Sequence of chain 1.B:
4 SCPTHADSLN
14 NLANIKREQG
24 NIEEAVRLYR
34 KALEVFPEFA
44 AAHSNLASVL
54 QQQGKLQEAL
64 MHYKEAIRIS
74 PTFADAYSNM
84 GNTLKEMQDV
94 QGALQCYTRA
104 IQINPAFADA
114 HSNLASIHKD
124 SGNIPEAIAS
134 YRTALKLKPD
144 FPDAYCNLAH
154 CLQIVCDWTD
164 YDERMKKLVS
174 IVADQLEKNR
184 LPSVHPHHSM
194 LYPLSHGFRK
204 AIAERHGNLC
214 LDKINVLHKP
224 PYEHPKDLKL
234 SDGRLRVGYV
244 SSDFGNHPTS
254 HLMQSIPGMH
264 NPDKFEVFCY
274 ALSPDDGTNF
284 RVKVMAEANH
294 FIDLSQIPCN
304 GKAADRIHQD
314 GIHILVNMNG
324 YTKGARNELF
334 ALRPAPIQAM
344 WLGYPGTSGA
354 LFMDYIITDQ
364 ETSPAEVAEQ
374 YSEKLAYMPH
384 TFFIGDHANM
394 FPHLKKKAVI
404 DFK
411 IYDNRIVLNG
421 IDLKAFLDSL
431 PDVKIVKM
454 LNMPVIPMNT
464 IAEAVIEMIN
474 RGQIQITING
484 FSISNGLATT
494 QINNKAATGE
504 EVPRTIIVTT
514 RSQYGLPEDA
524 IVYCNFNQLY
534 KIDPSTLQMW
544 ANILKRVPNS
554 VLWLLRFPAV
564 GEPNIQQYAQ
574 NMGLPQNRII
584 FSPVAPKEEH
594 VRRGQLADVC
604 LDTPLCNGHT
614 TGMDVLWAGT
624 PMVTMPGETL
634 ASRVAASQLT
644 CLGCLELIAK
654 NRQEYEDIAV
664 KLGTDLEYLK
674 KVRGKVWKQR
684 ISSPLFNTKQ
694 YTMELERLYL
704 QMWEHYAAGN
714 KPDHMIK

This protein binds this small molecule.
Small molecule (SMILES): CC(=O)N[C@@H]1[C@@H](O)[C@H](O)[C@@H](CO)S[C@@H]1OP(=O)(O)OP(=O)(O)OC[C@H]1O[C@@H](n2ccc(=O)[nH]c2=O)[C@H](O)[C@@H]1O

Sequence of chain 1.F:
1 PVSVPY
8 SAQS

Binding-site contacts:
Ligand atom PB contacts residue LYS534 of chain 1.B at 3.5 Å.
Ligand atom N3 contacts residue HIS593 of chain 1.B at 3.3 Å.
Ligand atom N1 contacts residue HIS593 of chain 1.B at 3.5 Å.
Ligand atom O4 contacts residue ARG596 of chain 1.B at 3.4 Å (salt-bridge).
Ligand atom O4' contacts residue LEU345 of chain 1.B at 2.6 Å (h-bond).
Ligand atom O3B contacts residue LYS590 of chain 1.B at 3.1 Å (salt-bridge).
Ligand atom C5' contacts residue THR613 of chain 1.B at 3.5 Å.
Ligand atom O2' contacts residue HIS593 of chain 1.B at 3.4 Å.
Ligand atom O7' contacts residue DNP7 of chain 1.F at 2.9 Å (h-bond).
Ligand atom C4 contacts residue ALA588 of chain 1.B at 3.5 Å (hydrophobic).
Ligand atom C1' contacts residue DNP7 of chain 1.F at 3.3 Å.
Ligand atom O4' contacts residue GLY346 of chain 1.B at 3.5 Å (h-bond).
Ligand atom O4 contacts residue ALA588 of chain 1.B at 2.9 Å (h-bond).
Ligand atom C2 contacts residue ALA588 of chain 1.B at 3.5 Å (hydrophobic).
Ligand atom O1' contacts residue THR613 of chain 1.B at 3.5 Å (h-bond).
Ligand atom N2' contacts residue HIS612 of chain 1.B at 3.1 Å (h-bond).
Ligand atom O3' contacts residue PRO348 of chain 1.B at 3.2 Å.
Ligand atom O7' contacts residue HIS190 of chain 1.B at 3.3 Å (h-bond).
Ligand atom O1' contacts residue HIS612 of chain 1.B at 3.3 Å.
Ligand atom O1B contacts residue THR613 of chain 1.B at 3.0 Å (h-bond).
Ligand atom O2A contacts residue GLN531 of chain 1.B at 3.2 Å (h-bond).
Ligand atom O5B contacts residue TYR6 of chain 1.F at 3.3 Å.
Ligand atom C3' contacts residue HIS612 of chain 1.B at 3.3 Å.
Ligand atom C5 contacts residue HIS593 of chain 1.B at 3.5 Å.
Ligand atom O1B contacts residue HIS612 of chain 1.B at 3.0 Å (h-bond).
Ligand atom O2 contacts residue ALA588 of chain 1.B at 3.5 Å (h-bond).
Ligand atom O6' contacts residue GLY346 of chain 1.B at 3.5 Å (h-bond).
Ligand atom O6' contacts residue THR252 of chain 1.B at 3.0 Å (h-bond).
Ligand atom O2' contacts residue ASP617 of chain 1.B at 2.7 Å (salt-bridge).
Ligand atom O1A contacts residue DNP7 of chain 1.F at 2.5 Å (h-bond).
Ligand atom O2 contacts residue VAL4 of chain 1.F at 3.0 Å.
Ligand atom N3 contacts residue ALA588 of chain 1.B at 2.6 Å (h-bond).
Ligand atom O2' contacts residue LYS590 of chain 1.B at 2.7 Å (salt-bridge).
Ligand atom S5' contacts residue DNP7 of chain 1.F at 3.5 Å (h-bond).
Ligand atom C4' contacts residue GLY346 of chain 1.B at 3.4 Å.
Ligand atom C2' contacts residue DNP7 of chain 1.F at 3.6 Å.
Ligand atom C4 contacts residue HIS593 of chain 1.B at 3.4 Å.
Ligand atom O2B contacts residue LYS534 of chain 1.B at 2.6 Å (salt-bridge).
Ligand atom O1B contacts residue THR614 of chain 1.B at 3.2 Å (h-bond).
Ligand atom O3' contacts residue HIS612 of chain 1.B at 3.0 Å (h-bond).